Binding-site contacts:
Ligand atom O3 contacts residue GLY142 of chain 1.C at 3.4 Å.
Ligand atom O6 contacts residue GLU271 of chain 1.C at 2.6 Å (salt-bridge).
Ligand atom C12 contacts residue PHE128 of chain 1.C at 3.5 Å (hydrophobic).
Ligand atom C15 contacts residue PHE274 of chain 1.C at 3.6 Å (hydrophobic).
Ligand atom C17 contacts residue TYR273 of chain 1.C at 3.4 Å (hydrophobic).
Ligand atom C18 contacts residue MET124 of chain 1.C at 3.7 Å (hydrophobic).
Ligand atom C16 contacts residue MET124 of chain 1.C at 3.7 Å (hydrophobic).
Ligand atom C24 contacts residue TYR278 of chain 1.C at 3.7 Å (hydrophobic).
Ligand atom C18 contacts residue PHE274 of chain 1.C at 3.4 Å (hydrophobic).
Ligand atom N1 contacts residue GLY142 of chain 1.C at 3.7 Å.
Ligand atom C10 contacts residue PHE274 of chain 1.C at 3.3 Å (hydrophobic).
Ligand atom C20 contacts residue PHE274 of chain 1.C at 3.6 Å (hydrophobic).
Ligand atom O6 contacts residue PRO270 of chain 1.C at 3.4 Å.
Ligand atom C18 contacts residue ILE298 of chain 1.C at 3.6 Å (hydrophobic).
Ligand atom C9 contacts residue PHE274 of chain 1.C at 3.5 Å (hydrophobic).
Ligand atom C12 contacts residue MET124 of chain 1.C at 3.4 Å (hydrophobic).
Ligand atom C22 contacts residue ILE146 of chain 1.C at 3.5 Å (hydrophobic).
Ligand atom C21 contacts residue GLY142 of chain 1.C at 3.5 Å.
Ligand atom O14 contacts residue MET124 of chain 1.C at 3.6 Å.
Ligand atom C13 contacts residue PHE128 of chain 1.C at 3.5 Å (hydrophobic).
Ligand atom C17 contacts residue PHE274 of chain 1.C at 3.4 Å (hydrophobic).
Ligand atom C7 contacts residue GLU271 of chain 1.C at 3.6 Å.
Ligand atom C3 contacts residue TYR131 of chain 1.C at 3.4 Å (hydrophobic).
Ligand atom C18 contacts residue ALA277 of chain 1.C at 3.7 Å (hydrophobic).
Ligand atom C25 contacts residue PRO270 of chain 1.C at 3.6 Å (hydrophobic).
Ligand atom C19 contacts residue MET124 of chain 1.C at 3.7 Å (hydrophobic).
Ligand atom C26 contacts residue MET138 of chain 1.C at 3.5 Å (hydrophobic).
Ligand atom C25 contacts residue ILE268 of chain 1.C at 3.6 Å (hydrophobic).
Ligand atom C19 contacts residue PHE274 of chain 1.C at 3.5 Å (hydrophobic).
Ligand atom C16 contacts residue PHE274 of chain 1.C at 3.5 Å (hydrophobic).
Ligand atom O4 contacts residue TYR131 of chain 1.C at 3.6 Å.
Ligand atom C7 contacts residue TYR131 of chain 1.C at 3.5 Å (hydrophobic).
Ligand atom C22 contacts residue GLY142 of chain 1.C at 3.6 Å.
Ligand atom C9 contacts residue ILE146 of chain 1.C at 3.3 Å (hydrophobic).
Ligand atom O3 contacts residue TYR131 of chain 1.C at 3.3 Å.
Ligand atom C26 contacts residue PRO270 of chain 1.C at 3.4 Å (hydrophobic).
Ligand atom C6 contacts residue GLU271 of chain 1.C at 3.7 Å.
Ligand atom C15 contacts residue MET124 of chain 1.C at 3.7 Å (hydrophobic).
Ligand atom C7 contacts residue TYR273 of chain 1.C at 3.4 Å (hydrophobic).
Ligand atom C10 contacts residue ILE146 of chain 1.C at 3.6 Å (hydrophobic).

Sequence of chain 1.C:
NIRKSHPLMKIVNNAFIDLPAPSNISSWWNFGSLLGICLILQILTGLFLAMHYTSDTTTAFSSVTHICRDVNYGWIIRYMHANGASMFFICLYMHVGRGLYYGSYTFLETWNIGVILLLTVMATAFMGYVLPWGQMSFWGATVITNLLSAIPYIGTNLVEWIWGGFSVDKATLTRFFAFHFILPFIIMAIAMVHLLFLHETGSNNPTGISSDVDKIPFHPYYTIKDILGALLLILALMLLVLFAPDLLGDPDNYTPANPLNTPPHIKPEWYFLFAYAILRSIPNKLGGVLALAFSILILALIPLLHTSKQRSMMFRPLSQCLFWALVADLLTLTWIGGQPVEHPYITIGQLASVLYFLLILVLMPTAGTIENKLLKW

This protein binds this small molecule.
Small molecule (SMILES): C[C@@]1(c2ccc(Oc3ccccc3)cc2)OC(=O)N(Nc2ccccc2)C1=O